Binding-site contacts:
Ligand atom C1 contacts residue ASN204 of chain 1.E at 1.4 Å.
Ligand atom O6 contacts residue ASN204 of chain 1.E at 4.3 Å.
Ligand atom C5 contacts residue THR206 of chain 1.E at 3.9 Å.
Ligand atom O7 contacts residue HIS321 of chain 1.E at 3.6 Å.
Ligand atom C4 contacts residue ASN204 of chain 1.E at 4.2 Å.
Ligand atom C7 contacts residue HIS321 of chain 1.E at 4.4 Å.
Ligand atom O7 contacts residue ASN204 of chain 1.E at 2.9 Å (h-bond).
Ligand atom N2 contacts residue ASN204 of chain 1.E at 3.0 Å (h-bond).
Ligand atom C3 contacts residue ASN204 of chain 1.E at 3.8 Å.
Ligand atom O5 contacts residue ASN204 of chain 1.E at 2.3 Å (h-bond).
Ligand atom C6 contacts residue THR206 of chain 1.E at 4.4 Å.
Ligand atom O5 contacts residue THR206 of chain 1.E at 4.0 Å.
Ligand atom C1 contacts residue THR206 of chain 1.E at 4.2 Å.
Ligand atom O6 contacts residue THR206 of chain 1.E at 4.0 Å.
Ligand atom C5 contacts residue ASN204 of chain 1.E at 3.6 Å.
Ligand atom C2 contacts residue ASN204 of chain 1.E at 2.5 Å.
Ligand atom C8 contacts residue SER244 of chain 1.E at 3.4 Å.
Ligand atom C7 contacts residue ASN204 of chain 1.E at 3.2 Å.

The small molecule below binds the protein below.
Small molecule (SMILES): CC(=O)N[C@H]1[C@H](O[C@H]2[C@H](O)[C@@H](NC(C)=O)CO[C@@H]2CO)O[C@H](CO)[C@@H](O[C@@H]2O[C@H](CO)[C@@H](O)[C@H](O)[C@@H]2O)[C@@H]1O

Sequence of chain 1.E:
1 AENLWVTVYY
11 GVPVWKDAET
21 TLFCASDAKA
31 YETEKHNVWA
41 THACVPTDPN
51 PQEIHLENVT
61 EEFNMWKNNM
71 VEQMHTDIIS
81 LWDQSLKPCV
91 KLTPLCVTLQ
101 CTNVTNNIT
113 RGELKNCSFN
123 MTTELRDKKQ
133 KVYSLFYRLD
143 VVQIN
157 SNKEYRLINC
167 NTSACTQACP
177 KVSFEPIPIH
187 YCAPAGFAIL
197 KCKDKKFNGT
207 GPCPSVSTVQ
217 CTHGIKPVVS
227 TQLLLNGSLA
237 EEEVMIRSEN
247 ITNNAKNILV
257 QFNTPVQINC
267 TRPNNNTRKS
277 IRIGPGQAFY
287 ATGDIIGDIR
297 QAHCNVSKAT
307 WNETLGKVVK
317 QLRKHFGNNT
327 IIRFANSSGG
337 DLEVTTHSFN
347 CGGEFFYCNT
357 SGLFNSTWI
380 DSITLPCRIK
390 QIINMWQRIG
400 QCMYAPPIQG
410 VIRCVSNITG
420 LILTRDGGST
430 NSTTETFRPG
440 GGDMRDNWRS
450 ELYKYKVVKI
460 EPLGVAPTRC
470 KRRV